A protein and the small-molecule ligand that binds it are described below.
Small molecule (SMILES): OC[C@H]1O[C@H](Oc2c[nH]c3ccc(Br)c(Cl)c23)[C@@H](O)[C@@H](O)[C@@H]1O

Binding-site contacts:
Ligand atom C4 contacts residue ASN16 of chain 1.D at 4.0 Å.
Ligand atom O2 contacts residue ASN170 of chain 1.D at 4.2 Å.
Ligand atom C6 contacts residue ALA209 of chain 1.D at 3.7 Å (hydrophobic).
Ligand atom O4 contacts residue ASN16 of chain 1.D at 2.9 Å (h-bond).
Ligand atom C6 contacts residue ASP210 of chain 1.D at 3.7 Å.
Ligand atom O5 contacts residue LEU101 of chain 1.D at 3.1 Å (h-bond).
Ligand atom C1 contacts residue LEU101 of chain 1.D at 3.8 Å (hydrophobic).
Ligand atom C9 contacts residue LEU101 of chain 1.D at 3.5 Å (hydrophobic).
Ligand atom O4 contacts residue TYR14 of chain 1.D at 3.8 Å.
Ligand atom N1 contacts residue TYR14 of chain 1.D at 3.9 Å.
Ligand atom C3 contacts residue ARG230 of chain 1.D at 4.0 Å.
Ligand atom N1 contacts residue LEU101 of chain 1.D at 3.6 Å.
Ligand atom O6 contacts residue LEU101 of chain 1.D at 3.2 Å (h-bond).
Ligand atom C12 contacts residue LEU101 of chain 1.D at 3.8 Å (hydrophobic).
Ligand atom O6 contacts residue GLY100 of chain 1.D at 3.4 Å.
Ligand atom O4 contacts residue ARG230 of chain 1.D at 3.5 Å (salt-bridge).
Ligand atom O6 contacts residue ALA209 of chain 1.D at 3.3 Å.
Ligand atom C5 contacts residue TYR14 of chain 1.D at 3.9 Å (hydrophobic).
Ligand atom C5 contacts residue LEU101 of chain 1.D at 4.1 Å (hydrophobic).
Ligand atom O3 contacts residue GLY229 of chain 1.D at 3.6 Å.
Ligand atom C6 contacts residue TYR102 of chain 1.D at 3.8 Å (hydrophobic).
Ligand atom N1 contacts residue TYR102 of chain 1.D at 4.0 Å.
Ligand atom C11 contacts residue LEU101 of chain 1.D at 4.0 Å (hydrophobic).
Ligand atom C11 contacts residue TYR102 of chain 1.D at 4.1 Å (hydrophobic).
Ligand atom O6 contacts residue ASP210 of chain 1.D at 3.0 Å (salt-bridge).
Ligand atom O5 contacts residue GLY100 of chain 1.D at 4.1 Å.
Ligand atom C6 contacts residue TYR14 of chain 1.D at 3.6 Å (hydrophobic).
Ligand atom C4 contacts residue ARG230 of chain 1.D at 3.9 Å.
Ligand atom O2 contacts residue LEU101 of chain 1.D at 3.6 Å (h-bond).
Ligand atom C11 contacts residue TYR14 of chain 1.D at 3.5 Å (hydrophobic).
Ligand atom C8 contacts residue LEU101 of chain 1.D at 3.9 Å (hydrophobic).
Ligand atom O4 contacts residue ASP210 of chain 1.D at 2.6 Å (salt-bridge).
Ligand atom O3 contacts residue ARG230 of chain 1.D at 3.0 Å (salt-bridge).
Ligand atom O2 contacts residue GLY100 of chain 1.D at 3.6 Å.
Ligand atom C4 contacts residue ASP210 of chain 1.D at 3.3 Å.
Ligand atom C6 contacts residue LEU101 of chain 1.D at 4.1 Å (hydrophobic).
Ligand atom C4 contacts residue GLY229 of chain 1.D at 4.2 Å.
Ligand atom O4 contacts residue GLY229 of chain 1.D at 4.2 Å.
Ligand atom C5 contacts residue ASP210 of chain 1.D at 4.0 Å.
Ligand atom O6 contacts residue TYR102 of chain 1.D at 3.1 Å (h-bond).

Sequence of chain 1.D:
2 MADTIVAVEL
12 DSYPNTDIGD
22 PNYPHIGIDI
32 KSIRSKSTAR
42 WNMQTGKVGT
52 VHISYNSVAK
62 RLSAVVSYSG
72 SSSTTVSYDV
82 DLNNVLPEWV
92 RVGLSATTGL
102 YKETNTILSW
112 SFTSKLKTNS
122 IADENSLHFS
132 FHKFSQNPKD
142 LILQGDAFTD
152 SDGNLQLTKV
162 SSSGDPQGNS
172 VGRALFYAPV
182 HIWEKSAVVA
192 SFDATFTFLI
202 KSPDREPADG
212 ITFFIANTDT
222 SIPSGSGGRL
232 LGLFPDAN